Binding-site contacts:
Ligand atom O2 contacts residue LEU20 of chain 1.A at 4.2 Å.
Ligand atom CA contacts residue MET118 of chain 1.A at 4.2 Å (hydrophobic).
Ligand atom CB contacts residue LEU20 of chain 1.A at 4.0 Å (hydrophobic).
Ligand atom P contacts residue MET118 of chain 1.A at 3.8 Å.
Ligand atom O1 contacts residue HIS162 of chain 1.A at 3.7 Å.
Ligand atom O4 contacts residue TYR119 of chain 1.A at 3.5 Å (h-bond).
Ligand atom O2 contacts residue TYR172 of chain 1.A at 2.5 Å (h-bond).
Ligand atom O3 contacts residue SER152 of chain 1.A at 2.8 Å (h-bond).
Ligand atom CA contacts residue MET19 of chain 1.A at 4.0 Å (hydrophobic).
Ligand atom P contacts residue SER147 of chain 1.A at 3.9 Å.
Ligand atom O4 contacts residue SER147 of chain 1.A at 4.3 Å.
Ligand atom CA contacts residue TYR119 of chain 1.A at 4.2 Å (hydrophobic).
Ligand atom O1 contacts residue LEU20 of chain 1.A at 4.2 Å.
Ligand atom P contacts residue PRO151 of chain 1.A at 4.2 Å.
Ligand atom O2 contacts residue MET118 of chain 1.A at 3.9 Å.
Ligand atom CB contacts residue MET19 of chain 1.A at 3.8 Å (hydrophobic).
Ligand atom N contacts residue SAH1 of chain 1.D at 3.6 Å (h-bond).
Ligand atom CB contacts residue TYR119 of chain 1.A at 3.8 Å (hydrophobic).
Ligand atom O1 contacts residue SER152 of chain 1.A at 2.8 Å (h-bond).
Ligand atom O1 contacts residue PRO151 of chain 1.A at 3.9 Å.
Ligand atom CA contacts residue SER152 of chain 1.A at 4.0 Å.
Ligand atom O1 contacts residue THR153 of chain 1.A at 4.3 Å.
Ligand atom P contacts residue HIS162 of chain 1.A at 3.8 Å.
Ligand atom P contacts residue SER152 of chain 1.A at 3.7 Å.
Ligand atom O3 contacts residue MET118 of chain 1.A at 3.5 Å.
Ligand atom O4 contacts residue LEU20 of chain 1.A at 3.7 Å.
Ligand atom CB contacts residue MET18 of chain 1.A at 3.5 Å (hydrophobic).
Ligand atom N contacts residue MET118 of chain 1.A at 4.3 Å.
Ligand atom CB contacts residue TRP115 of chain 1.A at 3.6 Å (hydrophobic).
Ligand atom N contacts residue MET18 of chain 1.A at 3.9 Å.
Ligand atom N contacts residue TYR119 of chain 1.A at 3.0 Å (h-bond).
Ligand atom O3 contacts residue TYR172 of chain 1.A at 3.7 Å.
Ligand atom P contacts residue TYR172 of chain 1.A at 3.9 Å.
Ligand atom O2 contacts residue PRO151 of chain 1.A at 3.9 Å.
Ligand atom O3 contacts residue SER147 of chain 1.A at 2.6 Å (h-bond).
Ligand atom O3 contacts residue PRO151 of chain 1.A at 3.5 Å.
Ligand atom N contacts residue TRP115 of chain 1.A at 3.4 Å.
Ligand atom O4 contacts residue MET118 of chain 1.A at 3.5 Å.
Ligand atom O2 contacts residue HIS162 of chain 1.A at 2.7 Å (h-bond).
Ligand atom CA contacts residue TRP115 of chain 1.A at 3.6 Å (hydrophobic).

Sequence of chain 1.A:
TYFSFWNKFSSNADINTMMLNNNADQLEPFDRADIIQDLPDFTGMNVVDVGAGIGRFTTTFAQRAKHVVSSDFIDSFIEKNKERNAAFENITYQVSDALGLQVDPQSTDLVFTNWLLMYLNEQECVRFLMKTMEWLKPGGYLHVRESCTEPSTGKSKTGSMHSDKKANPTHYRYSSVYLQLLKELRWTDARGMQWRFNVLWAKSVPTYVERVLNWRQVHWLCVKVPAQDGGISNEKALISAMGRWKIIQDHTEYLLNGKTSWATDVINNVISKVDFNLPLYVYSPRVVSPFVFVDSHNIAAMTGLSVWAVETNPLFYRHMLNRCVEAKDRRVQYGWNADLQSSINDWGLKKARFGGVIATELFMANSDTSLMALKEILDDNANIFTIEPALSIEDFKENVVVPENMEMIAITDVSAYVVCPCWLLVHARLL

The protein below binds the small molecule below.
Small molecule (SMILES): NCCOP(=O)(O)O